Binding-site contacts:
Ligand atom C3D contacts residue HIS37 of chain 1.C at 3.3 Å.
Ligand atom C4B contacts residue GLN44 of chain 1.C at 3.3 Å.
Ligand atom N1A contacts residue ARG15 of chain 1.C at 3.4 Å (salt-bridge).
Ligand atom C2D contacts residue SER54 of chain 1.C at 3.5 Å.
Ligand atom C5N contacts residue THR55 of chain 1.C at 3.3 Å.
Ligand atom C6N contacts residue TYR61 of chain 1.C at 3.5 Å (hydrophobic).
Ligand atom C5N contacts residue TYR61 of chain 1.C at 3.4 Å (hydrophobic).
Ligand atom N7A contacts residue ARG15 of chain 1.C at 3.4 Å (salt-bridge).
Ligand atom O3D contacts residue HIS37 of chain 1.C at 3.5 Å (h-bond).
Ligand atom C5A contacts residue ARG15 of chain 1.C at 3.4 Å.
Ligand atom O5B contacts residue ARG11 of chain 1.C at 3.4 Å (salt-bridge).
Ligand atom N7A contacts residue TRP28 of chain 1.C at 3.4 Å.
Ligand atom C6A contacts residue ARG15 of chain 1.C at 3.3 Å.
Ligand atom O2A contacts residue SER43 of chain 1.C at 3.4 Å.
Ligand atom O4B contacts residue GLN44 of chain 1.C at 3.1 Å.
Ligand atom N9A contacts residue TRP28 of chain 1.C at 3.2 Å.
Ligand atom C6N contacts residue GLU131 of chain 1.C at 3.3 Å.
Ligand atom N7N contacts residue TYR12 of chain 1.C at 3.3 Å (h-bond).
Ligand atom O2A contacts residue TRP28 of chain 1.C at 2.8 Å (h-bond).
Ligand atom C4A contacts residue TRP28 of chain 1.C at 3.2 Å (hydrophobic).
Ligand atom C2D contacts residue GLU131 of chain 1.C at 3.4 Å.
Ligand atom C8A contacts residue TRP28 of chain 1.C at 3.4 Å (hydrophobic).
Ligand atom O7N contacts residue ARG11 of chain 1.C at 3.4 Å.
Ligand atom O2N contacts residue TYR65 of chain 1.C at 2.6 Å (h-bond).
Ligand atom O3D contacts residue GLY40 of chain 1.C at 3.4 Å (h-bond).
Ligand atom N7N contacts residue ARG11 of chain 1.C at 3.5 Å (salt-bridge).
Ligand atom N8N contacts residue GLU131 of chain 1.C at 3.2 Å (salt-bridge).
Ligand atom N3A contacts residue TRP28 of chain 1.C at 3.4 Å.
Ligand atom N6A contacts residue THR26 of chain 1.C at 2.9 Å (h-bond).
Ligand atom O1A contacts residue ARG11 of chain 1.C at 3.0 Å (salt-bridge).
Ligand atom O2D contacts residue GLU131 of chain 1.C at 2.8 Å (salt-bridge).
Ligand atom O3B contacts residue SER14 of chain 1.C at 3.2 Å (h-bond).
Ligand atom O7N contacts residue TYR12 of chain 1.C at 2.8 Å (h-bond).
Ligand atom O3D contacts residue LEU38 of chain 1.C at 3.0 Å (h-bond).
Ligand atom O2B contacts residue SER14 of chain 1.C at 2.6 Å (h-bond).
Ligand atom C2N contacts residue SER54 of chain 1.C at 3.5 Å.
Ligand atom O2A contacts residue GLN44 of chain 1.C at 2.9 Å (h-bond).
Ligand atom C2B contacts residue SER14 of chain 1.C at 3.5 Å.
Ligand atom C5A contacts residue TRP28 of chain 1.C at 3.5 Å (hydrophobic).
Ligand atom O1N contacts residue ARG11 of chain 1.C at 3.2 Å (salt-bridge).

Sequence of chain 1.C:
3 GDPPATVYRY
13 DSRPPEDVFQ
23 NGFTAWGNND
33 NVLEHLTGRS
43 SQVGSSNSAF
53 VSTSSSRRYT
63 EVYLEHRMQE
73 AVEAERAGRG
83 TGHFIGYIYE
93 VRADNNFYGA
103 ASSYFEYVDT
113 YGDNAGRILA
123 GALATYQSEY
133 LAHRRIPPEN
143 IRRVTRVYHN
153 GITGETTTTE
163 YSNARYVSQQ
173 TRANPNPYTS

A protein and the small-molecule ligand that binds it are described below.
Small molecule (SMILES): NC(=O)c1cccc(N[C@H]2O[C@H](COP(=O)(O)OP(=O)(O)OC[C@H]3O[C@@H](n4cnc5c(N)ncnc54)[C@H](O)[C@@H]3O)[C@@H](O)[C@H]2O)c1